A small-molecule ligand and the protein it binds are described below.
Small molecule (SMILES): O=S(=O)([C@@H]1C[C@@H]2O[C@H]1C(c1ccc(O)cc1)=C2c1ccc(O)cc1)N(CC(F)(F)F)c1ccc(Cl)cc1

Sequence of chain 1.A:
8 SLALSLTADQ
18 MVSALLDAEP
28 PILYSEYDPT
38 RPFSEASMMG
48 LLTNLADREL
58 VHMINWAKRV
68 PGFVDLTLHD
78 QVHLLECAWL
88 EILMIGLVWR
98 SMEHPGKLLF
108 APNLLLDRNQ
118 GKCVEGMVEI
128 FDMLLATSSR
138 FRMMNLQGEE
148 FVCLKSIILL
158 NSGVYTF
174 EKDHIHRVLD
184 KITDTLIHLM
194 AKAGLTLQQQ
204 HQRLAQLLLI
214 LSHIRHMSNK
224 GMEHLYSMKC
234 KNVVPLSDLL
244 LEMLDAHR

Binding-site contacts:
Ligand atom C16 contacts residue LEU94 of chain 1.A at 4.0 Å (hydrophobic).
Ligand atom O01 contacts residue LEU243 of chain 1.A at 3.2 Å.
Ligand atom C02 contacts residue ALA53 of chain 1.A at 4.0 Å (hydrophobic).
Ligand atom C01 contacts residue LEU228 of chain 1.A at 4.0 Å (hydrophobic).
Ligand atom C14 contacts residue LEU90 of chain 1.A at 3.9 Å (hydrophobic).
Ligand atom C03 contacts residue MET46 of chain 1.A at 3.8 Å (hydrophobic).
Ligand atom C13 contacts residue GLU56 of chain 1.A at 3.3 Å.
Ligand atom C03 contacts residue THR50 of chain 1.A at 3.5 Å.
Ligand atom C18 contacts residue MET91 of chain 1.A at 3.6 Å (hydrophobic).
Ligand atom C04 contacts residue LEU228 of chain 1.A at 3.9 Å (hydrophobic).
Ligand atom S01 contacts residue ILE127 of chain 1.A at 3.9 Å.
Ligand atom C14 contacts residue GLU56 of chain 1.A at 3.3 Å.
Ligand atom C09 contacts residue PHE107 of chain 1.A at 3.9 Å (hydrophobic).
Ligand atom N01 contacts residue MET124 of chain 1.A at 3.0 Å (h-bond).
Ligand atom S01 contacts residue MET124 of chain 1.A at 3.9 Å.
Ligand atom C06 contacts residue ALA53 of chain 1.A at 3.9 Å (hydrophobic).
Ligand atom O04 contacts residue MET91 of chain 1.A at 4.0 Å.
Ligand atom O05 contacts residue HIS227 of chain 1.A at 2.9 Å (h-bond).
Ligand atom O01 contacts residue THR50 of chain 1.A at 3.0 Å (h-bond).
Ligand atom C01 contacts residue ALA53 of chain 1.A at 3.5 Å (hydrophobic).
Ligand atom C10 contacts residue PHE107 of chain 1.A at 3.9 Å (hydrophobic).
Ligand atom O02 contacts residue ARG97 of chain 1.A at 3.0 Å (salt-bridge).
Ligand atom O02 contacts residue GLU56 of chain 1.A at 2.5 Å (salt-bridge).
Ligand atom C14 contacts residue ARG97 of chain 1.A at 4.0 Å.
Ligand atom C04 contacts residue LEU49 of chain 1.A at 3.7 Å (hydrophobic).
Ligand atom N01 contacts residue ILE127 of chain 1.A at 3.9 Å.
Ligand atom O05 contacts residue MET124 of chain 1.A at 3.8 Å.
Ligand atom O03 contacts residue MET124 of chain 1.A at 3.9 Å.
Ligand atom O04 contacts residue GLY224 of chain 1.A at 3.2 Å.
Ligand atom O02 contacts residue LEU90 of chain 1.A at 3.8 Å.
Ligand atom C02 contacts residue THR50 of chain 1.A at 3.7 Å.
Ligand atom C03 contacts residue LEU228 of chain 1.A at 3.7 Å (hydrophobic).
Ligand atom C15 contacts residue LEU94 of chain 1.A at 4.0 Å (hydrophobic).
Ligand atom C02 contacts residue LEU228 of chain 1.A at 3.8 Å (hydrophobic).
Ligand atom C03 contacts residue LEU49 of chain 1.A at 3.9 Å (hydrophobic).
Ligand atom O04 contacts residue ILE127 of chain 1.A at 3.3 Å.
Ligand atom C16 contacts residue PHE107 of chain 1.A at 3.9 Å (hydrophobic).
Ligand atom C04 contacts residue MET46 of chain 1.A at 3.8 Å (hydrophobic).
Ligand atom S01 contacts residue HIS227 of chain 1.A at 4.1 Å.
Ligand atom C15 contacts residue LEU90 of chain 1.A at 3.5 Å (hydrophobic).